Binding-site contacts:
Ligand atom C3 contacts residue ARG223 of chain 1.A at 3.8 Å.
Ligand atom C4 contacts residue GLY247 of chain 1.A at 3.4 Å.
Ligand atom C15 contacts residue ARG223 of chain 1.A at 3.7 Å.
Ligand atom C23 contacts residue GLY247 of chain 1.A at 3.8 Å.
Ligand atom CL1 contacts residue PRO191 of chain 1.A at 3.7 Å.
Ligand atom C12 contacts residue GLY247 of chain 1.A at 3.6 Å.
Ligand atom CL1 contacts residue ASP250 of chain 1.A at 3.8 Å.
Ligand atom N29 contacts residue PRO191 of chain 1.A at 3.7 Å.
Ligand atom C21 contacts residue PRO191 of chain 1.A at 3.7 Å (hydrophobic).
Ligand atom C26 contacts residue TYR100 of chain 1.A at 3.8 Å (hydrophobic).
Ligand atom N19 contacts residue SO41 of chain 1.G at 3.5 Å (h-bond).
Ligand atom N22 contacts residue PRO191 of chain 1.A at 3.8 Å.
Ligand atom C8 contacts residue ASP250 of chain 1.A at 3.6 Å.
Ligand atom C21 contacts residue SO41 of chain 1.G at 3.7 Å.
Ligand atom C26 contacts residue PRO191 of chain 1.A at 3.6 Å (hydrophobic).
Ligand atom C23 contacts residue TRP246 of chain 1.A at 3.8 Å (hydrophobic).
Ligand atom C13 contacts residue TRP246 of chain 1.A at 3.5 Å (hydrophobic).
Ligand atom C8 contacts residue GLY247 of chain 1.A at 3.7 Å.
Ligand atom BR1 contacts residue TYR100 of chain 1.A at 3.0 Å.
Ligand atom N19 contacts residue ARG223 of chain 1.A at 3.6 Å.
Ligand atom N29 contacts residue GLU98 of chain 1.A at 3.8 Å.
Ligand atom C15 contacts residue CYS222 of chain 1.A at 3.3 Å (hydrophobic).
Ligand atom C5 contacts residue GLY247 of chain 1.A at 3.3 Å.
Ligand atom C13 contacts residue SER245 of chain 1.A at 3.5 Å.
Ligand atom C12 contacts residue TRP246 of chain 1.A at 3.8 Å (hydrophobic).
Ligand atom C13 contacts residue SER226 of chain 1.A at 3.8 Å.
Ligand atom N22 contacts residue GLY247 of chain 1.A at 2.8 Å (h-bond).
Ligand atom C15 contacts residue THR221 of chain 1.A at 3.5 Å.
Ligand atom C10 contacts residue GLY247 of chain 1.A at 3.3 Å.
Ligand atom C15 contacts residue SER226 of chain 1.A at 3.2 Å.
Ligand atom N6 contacts residue GLY247 of chain 1.A at 3.6 Å.
Ligand atom C3 contacts residue GLY247 of chain 1.A at 3.8 Å.
Ligand atom N6 contacts residue THR221 of chain 1.A at 3.8 Å.
Ligand atom C26 contacts residue GLU98 of chain 1.A at 3.7 Å.
Ligand atom C8 contacts residue VAL249 of chain 1.A at 3.0 Å (hydrophobic).
Ligand atom N29 contacts residue TYR100 of chain 1.A at 3.8 Å.
Ligand atom CL1 contacts residue VAL248 of chain 1.A at 3.7 Å.
Ligand atom N29 contacts residue SO41 of chain 1.G at 3.1 Å (h-bond).
Ligand atom CL1 contacts residue GLY247 of chain 1.A at 3.4 Å.
Ligand atom C21 contacts residue GLY247 of chain 1.A at 3.7 Å.

Sequence of chain 1.A:
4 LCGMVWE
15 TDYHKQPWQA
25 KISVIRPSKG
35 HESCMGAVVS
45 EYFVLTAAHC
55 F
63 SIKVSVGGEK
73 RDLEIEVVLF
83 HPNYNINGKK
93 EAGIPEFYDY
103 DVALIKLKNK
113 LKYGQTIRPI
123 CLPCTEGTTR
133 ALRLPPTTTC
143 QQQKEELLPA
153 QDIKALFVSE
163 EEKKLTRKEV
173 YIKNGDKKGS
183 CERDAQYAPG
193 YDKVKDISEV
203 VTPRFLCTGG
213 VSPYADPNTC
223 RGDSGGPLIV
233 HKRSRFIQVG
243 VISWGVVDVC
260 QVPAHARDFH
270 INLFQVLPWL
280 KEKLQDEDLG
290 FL

A small-molecule ligand and the protein it binds are described below.
Small molecule (SMILES): Cc1cc(Br)c(Nc2ncc[nH]2)c2c(Cl)c[nH]c12